The small molecule below binds the protein below.
Small molecule (SMILES): CC(=O)N[C@@H]1[C@@H](O)[C@H](O)[C@@H](CO)O[C@H]1O

Sequence of chain 1.A:
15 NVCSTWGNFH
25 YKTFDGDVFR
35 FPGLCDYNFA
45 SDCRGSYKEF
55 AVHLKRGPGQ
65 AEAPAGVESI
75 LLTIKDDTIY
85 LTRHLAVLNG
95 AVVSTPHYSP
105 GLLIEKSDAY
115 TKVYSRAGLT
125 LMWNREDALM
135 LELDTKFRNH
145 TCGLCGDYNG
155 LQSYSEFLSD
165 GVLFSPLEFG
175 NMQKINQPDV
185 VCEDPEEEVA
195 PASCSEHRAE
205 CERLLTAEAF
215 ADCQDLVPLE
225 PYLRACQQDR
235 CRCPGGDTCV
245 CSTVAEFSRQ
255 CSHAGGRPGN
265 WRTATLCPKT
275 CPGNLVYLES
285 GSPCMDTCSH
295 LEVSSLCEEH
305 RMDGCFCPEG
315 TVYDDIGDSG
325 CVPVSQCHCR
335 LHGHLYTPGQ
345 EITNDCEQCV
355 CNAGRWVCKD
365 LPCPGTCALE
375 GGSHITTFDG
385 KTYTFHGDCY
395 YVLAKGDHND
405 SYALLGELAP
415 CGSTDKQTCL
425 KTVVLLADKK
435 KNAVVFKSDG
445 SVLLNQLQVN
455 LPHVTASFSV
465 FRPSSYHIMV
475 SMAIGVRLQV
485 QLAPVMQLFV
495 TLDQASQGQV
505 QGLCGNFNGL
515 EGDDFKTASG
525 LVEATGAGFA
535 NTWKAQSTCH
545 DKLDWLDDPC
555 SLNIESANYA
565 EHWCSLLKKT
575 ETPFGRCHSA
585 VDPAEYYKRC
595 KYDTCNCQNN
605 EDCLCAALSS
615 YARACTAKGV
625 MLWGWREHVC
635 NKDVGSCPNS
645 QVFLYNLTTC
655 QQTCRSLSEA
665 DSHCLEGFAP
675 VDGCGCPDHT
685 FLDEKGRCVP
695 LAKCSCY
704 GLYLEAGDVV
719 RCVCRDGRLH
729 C

Binding-site contacts:
Ligand atom O6 contacts residue ASN143 of chain 1.A at 3.2 Å (h-bond).
Ligand atom C4 contacts residue ASN143 of chain 1.A at 3.6 Å.
Ligand atom C7 contacts residue ASN143 of chain 1.A at 3.8 Å.
Ligand atom C4 contacts residue ASN153 of chain 1.A at 4.5 Å.
Ligand atom C6 contacts residue ARG142 of chain 1.A at 3.8 Å.
Ligand atom C5 contacts residue ASN143 of chain 1.A at 3.2 Å.
Ligand atom C3 contacts residue ASN153 of chain 1.A at 4.3 Å.
Ligand atom C1 contacts residue ASN143 of chain 1.A at 1.5 Å.
Ligand atom N2 contacts residue ASN143 of chain 1.A at 3.6 Å.
Ligand atom C6 contacts residue ASN143 of chain 1.A at 3.3 Å.
Ligand atom C2 contacts residue ASN143 of chain 1.A at 2.6 Å.
Ligand atom O3 contacts residue ASN153 of chain 1.A at 3.3 Å (h-bond).
Ligand atom O5 contacts residue ASN143 of chain 1.A at 2.4 Å (h-bond).
Ligand atom O7 contacts residue ASN143 of chain 1.A at 2.9 Å (h-bond).
Ligand atom O6 contacts residue ARG142 of chain 1.A at 4.1 Å.
Ligand atom C3 contacts residue ASN143 of chain 1.A at 3.7 Å.
Ligand atom O7 contacts residue ASN153 of chain 1.A at 4.1 Å.
Ligand atom O4 contacts residue ARG142 of chain 1.A at 4.2 Å.